Sequence of chain 1.A:
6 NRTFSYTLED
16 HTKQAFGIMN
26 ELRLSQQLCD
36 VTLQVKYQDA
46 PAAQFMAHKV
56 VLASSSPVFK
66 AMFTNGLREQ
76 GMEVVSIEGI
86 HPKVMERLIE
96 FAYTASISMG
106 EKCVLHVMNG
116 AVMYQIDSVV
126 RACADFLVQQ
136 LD

Binding-site contacts:
Ligand atom C23 contacts residue HIS86 of chain 1.A at 4.3 Å.
Ligand atom C7 contacts residue TYR42 of chain 1.A at 3.8 Å (hydrophobic).
Ligand atom C24 contacts residue CYS108 of chain 1.A at 3.4 Å (hydrophobic).
Ligand atom C3 contacts residue HIS111 of chain 1.A at 3.7 Å.
Ligand atom C29 contacts residue GLY105 of chain 1.A at 4.2 Å.
Ligand atom O30 contacts residue GLY105 of chain 1.A at 3.3 Å (h-bond).
Ligand atom C26 contacts residue CYS108 of chain 1.A at 3.8 Å (hydrophobic).
Ligand atom C32 contacts residue LYS107 of chain 1.A at 3.9 Å.
Ligand atom C34 contacts residue CYS108 of chain 1.A at 4.2 Å (hydrophobic).
Ligand atom C27 contacts residue ARG92 of chain 1.A at 4.1 Å.
Ligand atom C22 contacts residue HIS86 of chain 1.A at 3.9 Å.
Ligand atom C8 contacts residue HIS86 of chain 1.A at 3.8 Å.
Ligand atom C10 contacts residue CYS108 of chain 1.A at 4.1 Å (hydrophobic).
Ligand atom C10 contacts residue HIS111 of chain 1.A at 3.4 Å.
Ligand atom C33 contacts residue CYS108 of chain 1.A at 2.9 Å (hydrophobic).
Ligand atom O30 contacts residue MET104 of chain 1.A at 3.9 Å.
Ligand atom N36 contacts residue CYS108 of chain 1.A at 4.2 Å.
Ligand atom C32 contacts residue CYS108 of chain 1.A at 1.8 Å (hydrophobic).
Ligand atom C18 contacts residue LYS107 of chain 1.A at 4.2 Å.
Ligand atom C18 contacts residue CYS108 of chain 1.A at 3.3 Å (hydrophobic).
Ligand atom O39 contacts residue TYR42 of chain 1.A at 3.5 Å.
Ligand atom C22 contacts residue VAL89 of chain 1.A at 4.3 Å (hydrophobic).
Ligand atom C27 contacts residue CYS108 of chain 1.A at 3.7 Å (hydrophobic).
Ligand atom C29 contacts residue CYS108 of chain 1.A at 3.5 Å (hydrophobic).
Ligand atom C21 contacts residue HIS86 of chain 1.A at 3.8 Å.
Ligand atom C23 contacts residue LYS88 of chain 1.A at 3.6 Å.
Ligand atom C27 contacts residue VAL112 of chain 1.A at 4.1 Å (hydrophobic).
Ligand atom N36 contacts residue GLY105 of chain 1.A at 3.3 Å.
Ligand atom C27 contacts residue MET104 of chain 1.A at 4.2 Å (hydrophobic).
Ligand atom C35 contacts residue CYS108 of chain 1.A at 3.4 Å (hydrophobic).
Ligand atom C5 contacts residue TYR42 of chain 1.A at 4.3 Å (hydrophobic).
Ligand atom C37 contacts residue HIS86 of chain 1.A at 4.2 Å.
Ligand atom C28 contacts residue LYS88 of chain 1.A at 3.9 Å.
Ligand atom C35 contacts residue GLY105 of chain 1.A at 3.8 Å.
Ligand atom N36 contacts residue LYS107 of chain 1.A at 3.4 Å.
Ligand atom C19 contacts residue CYS108 of chain 1.A at 3.3 Å (hydrophobic).
Ligand atom C28 contacts residue ARG92 of chain 1.A at 3.7 Å.
Ligand atom C31 contacts residue CYS108 of chain 1.A at 2.7 Å (hydrophobic).
Ligand atom O39 contacts residue HIS86 of chain 1.A at 3.6 Å.
Ligand atom C35 contacts residue LYS107 of chain 1.A at 3.7 Å.

A protein and the small-molecule ligand that binds it are described below.
Small molecule (SMILES): CC1(C)CC[C@]2(C(=O)O)CC[C@]3(C)[C@H](C(=O)C=C4[C@@]5(C)CC(C#N)=C(O)C(C)(C)[C@@H]5CC[C@]43C)[C@@H]2C1